Sequence of chain 1.A:
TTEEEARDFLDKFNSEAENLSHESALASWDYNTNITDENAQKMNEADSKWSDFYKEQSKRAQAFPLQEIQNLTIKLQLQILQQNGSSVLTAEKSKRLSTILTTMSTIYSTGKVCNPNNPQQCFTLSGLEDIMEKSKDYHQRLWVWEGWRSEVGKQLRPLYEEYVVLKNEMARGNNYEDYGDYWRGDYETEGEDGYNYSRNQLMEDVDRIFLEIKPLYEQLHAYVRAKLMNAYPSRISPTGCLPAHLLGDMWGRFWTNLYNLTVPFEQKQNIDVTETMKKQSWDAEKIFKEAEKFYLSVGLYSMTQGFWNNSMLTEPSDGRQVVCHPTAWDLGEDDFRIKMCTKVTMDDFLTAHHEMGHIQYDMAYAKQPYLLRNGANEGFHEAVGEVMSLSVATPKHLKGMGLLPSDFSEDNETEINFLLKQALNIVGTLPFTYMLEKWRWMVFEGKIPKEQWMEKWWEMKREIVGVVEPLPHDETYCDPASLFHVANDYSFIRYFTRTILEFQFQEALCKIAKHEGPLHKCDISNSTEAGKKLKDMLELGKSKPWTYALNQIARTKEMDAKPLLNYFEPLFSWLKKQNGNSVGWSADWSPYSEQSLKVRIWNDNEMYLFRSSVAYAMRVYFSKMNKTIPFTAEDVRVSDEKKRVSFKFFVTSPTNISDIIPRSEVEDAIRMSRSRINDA

Binding-site contacts:
Ligand atom C8 contacts residue ARG171 of chain 1.B at 3.5 Å.
Ligand atom C3 contacts residue LEU160 of chain 1.B at 3.7 Å (hydrophobic).
Ligand atom C1 contacts residue ASN39 of chain 1.A at 3.9 Å.
Ligand atom C8 contacts residue ARG320 of chain 1.A at 4.0 Å.
Ligand atom C7 contacts residue LEU160 of chain 1.B at 3.6 Å (hydrophobic).
Ligand atom C1 contacts residue ASN34 of chain 1.A at 1.5 Å.
Ligand atom N2 contacts residue LEU160 of chain 1.B at 2.9 Å (h-bond).
Ligand atom O7 contacts residue ASN34 of chain 1.A at 3.2 Å (h-bond).
Ligand atom O6 contacts residue TRP161 of chain 1.B at 4.2 Å.
Ligand atom O7 contacts residue TRP161 of chain 1.B at 4.2 Å.
Ligand atom C8 contacts residue TRP161 of chain 1.B at 4.1 Å (hydrophobic).
Ligand atom N2 contacts residue ASN34 of chain 1.A at 3.0 Å (h-bond).
Ligand atom N2 contacts residue ALA162 of chain 1.B at 4.1 Å.
Ligand atom C3 contacts residue ASN34 of chain 1.A at 3.9 Å.
Ligand atom O5 contacts residue ASN39 of chain 1.A at 3.1 Å (h-bond).
Ligand atom O6 contacts residue LYS42 of chain 1.A at 4.1 Å.
Ligand atom O3 contacts residue ALA162 of chain 1.B at 3.6 Å.
Ligand atom C8 contacts residue ALA162 of chain 1.B at 4.0 Å (hydrophobic).
Ligand atom C6 contacts residue ASN39 of chain 1.A at 3.6 Å.
Ligand atom C5 contacts residue ASN34 of chain 1.A at 3.8 Å.
Ligand atom C2 contacts residue LEU160 of chain 1.B at 3.9 Å (hydrophobic).
Ligand atom O6 contacts residue ALA162 of chain 1.B at 3.1 Å (h-bond).
Ligand atom C7 contacts residue ALA162 of chain 1.B at 3.9 Å (hydrophobic).
Ligand atom C2 contacts residue ASN34 of chain 1.A at 2.5 Å.
Ligand atom C7 contacts residue ASN34 of chain 1.A at 3.3 Å.
Ligand atom O4 contacts residue TRP161 of chain 1.B at 4.1 Å.
Ligand atom O7 contacts residue ALA162 of chain 1.B at 3.7 Å.
Ligand atom O5 contacts residue TRP161 of chain 1.B at 4.1 Å.
Ligand atom O5 contacts residue THR36 of chain 1.A at 4.0 Å.
Ligand atom O6 contacts residue ASN39 of chain 1.A at 2.9 Å (h-bond).
Ligand atom C8 contacts residue LEU160 of chain 1.B at 3.5 Å (hydrophobic).
Ligand atom N2 contacts residue TRP161 of chain 1.B at 4.1 Å.
Ligand atom C1 contacts residue TRP161 of chain 1.B at 4.1 Å (hydrophobic).
Ligand atom C3 contacts residue TRP161 of chain 1.B at 3.9 Å (hydrophobic).
Ligand atom O5 contacts residue ASN34 of chain 1.A at 2.4 Å (h-bond).
Ligand atom C6 contacts residue TRP161 of chain 1.B at 4.2 Å (hydrophobic).
Ligand atom C6 contacts residue ALA162 of chain 1.B at 4.0 Å (hydrophobic).
Ligand atom C6 contacts residue GLU38 of chain 1.A at 3.9 Å.
Ligand atom O3 contacts residue TRP161 of chain 1.B at 3.3 Å.
Ligand atom O3 contacts residue LEU160 of chain 1.B at 3.6 Å (h-bond).

Sequence of chain 1.B:
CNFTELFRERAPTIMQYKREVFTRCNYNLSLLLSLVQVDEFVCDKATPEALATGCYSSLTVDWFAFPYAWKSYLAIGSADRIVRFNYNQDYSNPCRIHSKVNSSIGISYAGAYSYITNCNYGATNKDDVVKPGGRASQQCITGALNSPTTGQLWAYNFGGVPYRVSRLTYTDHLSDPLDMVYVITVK

The small molecule below binds the protein below.
Small molecule (SMILES): CC(=O)N[C@H]1[C@H](O[C@H]2[C@H](O)[C@@H](NC(C)=O)CO[C@@H]2CO)O[C@H](CO)[C@@H](O[C@@H]2O[C@H](CO[C@H]3O[C@H](CO)[C@@H](O)[C@H](O)[C@@H]3O)[C@@H](O)[C@H](O[C@H]3O[C@H](CO)[C@@H](O)[C@H](O)[C@@H]3O)[C@@H]2O)[C@@H]1O